Binding-site contacts:
Ligand atom C6 contacts residue ASN321 of chain 1.A at 3.8 Å.
Ligand atom C8 contacts residue TYR159 of chain 1.A at 3.7 Å (hydrophobic).
Ligand atom C6 contacts residue TRP332 of chain 1.A at 3.8 Å (hydrophobic).
Ligand atom C29 contacts residue PHE372 of chain 1.A at 3.5 Å (hydrophobic).
Ligand atom N contacts residue THR271 of chain 1.A at 3.6 Å.
Ligand atom C8 contacts residue ASN321 of chain 1.A at 3.6 Å.
Ligand atom C2 contacts residue PHE372 of chain 1.A at 3.6 Å (hydrophobic).
Ligand atom C25 contacts residue MET273 of chain 1.A at 3.7 Å (hydrophobic).
Ligand atom C9 contacts residue ILE336 of chain 1.A at 3.9 Å (hydrophobic).
Ligand atom C7 contacts residue PRO322 of chain 1.A at 3.8 Å (hydrophobic).
Ligand atom C1 contacts residue PHE372 of chain 1.A at 3.5 Å (hydrophobic).
Ligand atom C15 contacts residue MET273 of chain 1.A at 3.5 Å (hydrophobic).
Ligand atom C18 contacts residue MET357 of chain 1.A at 3.8 Å (hydrophobic).
Ligand atom O1 contacts residue GLN369 of chain 1.A at 3.2 Å (h-bond).
Ligand atom O contacts residue PHE372 of chain 1.A at 3.9 Å.
Ligand atom C14 contacts residue MET273 of chain 1.A at 3.8 Å (hydrophobic).
Ligand atom C18 contacts residue PHE372 of chain 1.A at 3.5 Å (hydrophobic).
Ligand atom O1 contacts residue ILE336 of chain 1.A at 3.7 Å.
Ligand atom C28 contacts residue ILE376 of chain 1.A at 4.0 Å (hydrophobic).
Ligand atom O3 contacts residue MET357 of chain 1.A at 3.3 Å (h-bond).
Ligand atom C6 contacts residue ILE336 of chain 1.A at 3.7 Å (hydrophobic).
Ligand atom C26 contacts residue MET273 of chain 1.A at 3.9 Å (hydrophobic).
Ligand atom C7 contacts residue GLN369 of chain 1.A at 3.8 Å.
Ligand atom C contacts residue PHE372 of chain 1.A at 3.5 Å (hydrophobic).
Ligand atom O3 contacts residue PHE372 of chain 1.A at 3.4 Å.
Ligand atom C10 contacts residue PHE372 of chain 1.A at 3.9 Å (hydrophobic).
Ligand atom C3 contacts residue GLN369 of chain 1.A at 4.0 Å.
Ligand atom C16 contacts residue ASP318 of chain 1.A at 3.3 Å.
Ligand atom N contacts residue ASP318 of chain 1.A at 3.7 Å.
Ligand atom C17 contacts residue MET273 of chain 1.A at 3.9 Å (hydrophobic).
Ligand atom C28 contacts residue MET273 of chain 1.A at 3.6 Å (hydrophobic).
Ligand atom C19 contacts residue MET357 of chain 1.A at 3.5 Å (hydrophobic).
Ligand atom C4 contacts residue PHE372 of chain 1.A at 3.9 Å (hydrophobic).
Ligand atom N contacts residue MET273 of chain 1.A at 3.5 Å.
Ligand atom C3 contacts residue PHE372 of chain 1.A at 3.5 Å (hydrophobic).
Ligand atom C16 contacts residue MET273 of chain 1.A at 3.7 Å (hydrophobic).
Ligand atom C11 contacts residue PHE372 of chain 1.A at 3.7 Å (hydrophobic).
Ligand atom C6 contacts residue GLN369 of chain 1.A at 3.9 Å.
Ligand atom C6 contacts residue THR333 of chain 1.A at 3.8 Å.
Ligand atom N contacts residue MG1 of chain 1.D at 4.0 Å.

The small molecule below binds the protein below.
Small molecule (SMILES): COc1c(O)cc2oc3cc4c(c(OCc5ccncc5)c3c(=O)c2c1CC=C(C)C)C=CC(C)(C)O4

Sequence of chain 1.A:
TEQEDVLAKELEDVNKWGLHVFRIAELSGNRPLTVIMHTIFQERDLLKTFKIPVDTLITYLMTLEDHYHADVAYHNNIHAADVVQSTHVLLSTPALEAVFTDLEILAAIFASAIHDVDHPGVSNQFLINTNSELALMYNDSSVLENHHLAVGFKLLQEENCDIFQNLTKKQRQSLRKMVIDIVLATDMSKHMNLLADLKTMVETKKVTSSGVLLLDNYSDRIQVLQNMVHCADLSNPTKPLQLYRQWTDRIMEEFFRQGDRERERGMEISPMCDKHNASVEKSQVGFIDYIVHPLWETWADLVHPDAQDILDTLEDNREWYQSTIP